The protein below binds the small molecule below.
Small molecule (SMILES): CCc1cc(Cc2ccc(CC(N)=O)cc2)nc(-c2cccc(Cl)c2)n1

Sequence of chain 1.C:
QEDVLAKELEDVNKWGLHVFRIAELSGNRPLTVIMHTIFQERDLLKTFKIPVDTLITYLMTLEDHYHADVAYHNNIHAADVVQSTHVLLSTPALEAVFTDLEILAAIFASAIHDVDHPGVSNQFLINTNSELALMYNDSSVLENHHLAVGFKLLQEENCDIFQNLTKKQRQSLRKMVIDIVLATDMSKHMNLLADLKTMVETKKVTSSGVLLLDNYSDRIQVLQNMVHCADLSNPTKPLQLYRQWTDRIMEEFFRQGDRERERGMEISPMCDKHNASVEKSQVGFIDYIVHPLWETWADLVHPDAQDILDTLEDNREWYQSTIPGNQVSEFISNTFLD

Binding-site contacts:
Ligand atom N1 contacts residue PHE296 of chain 1.C at 3.5 Å.
Ligand atom N4 contacts residue SER132 of chain 1.C at 3.8 Å.
Ligand atom C13 contacts residue GLN293 of chain 1.C at 3.8 Å.
Ligand atom C10 contacts residue PHE362 of chain 1.C at 3.9 Å (hydrophobic).
Ligand atom C1 contacts residue ILE260 of chain 1.C at 3.6 Å (hydrophobic).
Ligand atom C9 contacts residue THR361 of chain 1.C at 3.7 Å.
Ligand atom C15 contacts residue MET281 of chain 1.C at 3.9 Å (hydrophobic).
Ligand atom C1 contacts residue ASN245 of chain 1.C at 3.5 Å.
Ligand atom CL contacts residue PHE357 of chain 1.C at 3.5 Å.
Ligand atom CL contacts residue ILE358 of chain 1.C at 3.7 Å.
Ligand atom C contacts residue GLN293 of chain 1.C at 3.6 Å.
Ligand atom O contacts residue HIS84 of chain 1.C at 3.6 Å.
Ligand atom C1 contacts residue TRP256 of chain 1.C at 3.9 Å (hydrophobic).
Ligand atom C4 contacts residue PHE296 of chain 1.C at 3.5 Å (hydrophobic).
Ligand atom N contacts residue PHE296 of chain 1.C at 3.6 Å.
Ligand atom C20 contacts residue PHE296 of chain 1.C at 3.8 Å (hydrophobic).
Ligand atom C contacts residue ASN245 of chain 1.C at 3.8 Å.
Ligand atom C18 contacts residue PHE357 of chain 1.C at 3.8 Å (hydrophobic).
Ligand atom C7 contacts residue HIS84 of chain 1.C at 3.6 Å.
Ligand atom C6 contacts residue MET197 of chain 1.C at 3.8 Å (hydrophobic).
Ligand atom C19 contacts residue LEU243 of chain 1.C at 3.8 Å (hydrophobic).
Ligand atom CL contacts residue PHE296 of chain 1.C at 3.6 Å.
Ligand atom N4 contacts residue PHE264 of chain 1.C at 3.5 Å.
Ligand atom C15 contacts residue GLN293 of chain 1.C at 3.9 Å.
Ligand atom C6 contacts residue HIS84 of chain 1.C at 3.9 Å.
Ligand atom C14 contacts residue GLN293 of chain 1.C at 3.3 Å.
Ligand atom C2 contacts residue ILE260 of chain 1.C at 3.6 Å (hydrophobic).
Ligand atom C19 contacts residue PHE296 of chain 1.C at 3.9 Å (hydrophobic).
Ligand atom C18 contacts residue PHE296 of chain 1.C at 3.3 Å (hydrophobic).
Ligand atom C17 contacts residue PHE296 of chain 1.C at 3.6 Å (hydrophobic).
Ligand atom C16 contacts residue SER292 of chain 1.C at 3.8 Å.
Ligand atom C2 contacts residue PHE296 of chain 1.C at 3.7 Å (hydrophobic).
Ligand atom C3 contacts residue PHE296 of chain 1.C at 3.6 Å (hydrophobic).
Ligand atom N contacts residue ILE260 of chain 1.C at 3.5 Å.
Ligand atom C contacts residue THR257 of chain 1.C at 3.7 Å.
Ligand atom C contacts residue TYR253 of chain 1.C at 3.7 Å (hydrophobic).
Ligand atom C13 contacts residue PHE296 of chain 1.C at 3.9 Å (hydrophobic).
Ligand atom C16 contacts residue MET281 of chain 1.C at 3.8 Å (hydrophobic).
Ligand atom C17 contacts residue PHE357 of chain 1.C at 3.5 Å (hydrophobic).
Ligand atom N contacts residue GLN293 of chain 1.C at 3.3 Å (h-bond).